Sequence of chain 1.B:
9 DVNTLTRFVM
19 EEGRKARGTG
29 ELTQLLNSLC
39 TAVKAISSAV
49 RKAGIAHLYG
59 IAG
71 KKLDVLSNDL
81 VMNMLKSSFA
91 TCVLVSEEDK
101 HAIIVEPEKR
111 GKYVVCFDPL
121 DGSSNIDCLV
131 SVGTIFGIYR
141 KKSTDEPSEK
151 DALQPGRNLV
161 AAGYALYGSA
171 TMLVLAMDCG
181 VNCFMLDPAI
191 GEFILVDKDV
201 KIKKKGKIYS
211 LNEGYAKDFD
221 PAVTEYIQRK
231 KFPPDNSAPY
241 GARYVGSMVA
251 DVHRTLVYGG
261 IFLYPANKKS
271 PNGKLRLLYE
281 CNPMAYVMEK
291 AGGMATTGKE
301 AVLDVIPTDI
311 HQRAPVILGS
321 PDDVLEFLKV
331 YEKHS

A protein and the small-molecule ligand that binds it are described below.
Small molecule (SMILES): Nc1nc2c(s1)CCc1ccc(OP(=O)(O)O)cc1-2

Binding-site contacts:
Ligand atom C3 contacts residue ALA24 of chain 1.B at 3.7 Å (hydrophobic).
Ligand atom C1 contacts residue ARG140 of chain 1.B at 3.8 Å.
Ligand atom P8 contacts residue THR27 of chain 1.B at 3.5 Å.
Ligand atom O27 contacts residue LYS112 of chain 1.B at 2.8 Å (salt-bridge).
Ligand atom C12 contacts residue GLY21 of chain 1.B at 3.4 Å.
Ligand atom C2 contacts residue ARG140 of chain 1.B at 3.3 Å.
Ligand atom C6 contacts residue ALA24 of chain 1.B at 3.7 Å (hydrophobic).
Ligand atom O26 contacts residue GLY28 of chain 1.B at 2.7 Å (h-bond).
Ligand atom P8 contacts residue TYR113 of chain 1.B at 3.8 Å.
Ligand atom O26 contacts residue GLY26 of chain 1.B at 3.7 Å.
Ligand atom C12 contacts residue LEU30 of chain 1.B at 3.9 Å (hydrophobic).
Ligand atom S11 contacts residue MET177 of chain 1.B at 3.5 Å (h-bond).
Ligand atom O28 contacts residue LYS112 of chain 1.B at 3.6 Å.
Ligand atom N13 contacts residue GLY21 of chain 1.B at 3.5 Å.
Ligand atom O18 contacts residue TYR113 of chain 1.B at 3.7 Å.
Ligand atom C52 contacts residue ALA24 of chain 1.B at 3.5 Å (hydrophobic).
Ligand atom O27 contacts residue GLY26 of chain 1.B at 3.5 Å.
Ligand atom C20 contacts residue MET177 of chain 1.B at 3.9 Å (hydrophobic).
Ligand atom N14 contacts residue THR31 of chain 1.B at 2.8 Å (h-bond).
Ligand atom O27 contacts residue THR27 of chain 1.B at 2.6 Å (h-bond).
Ligand atom C4 contacts residue ALA24 of chain 1.B at 3.5 Å (hydrophobic).
Ligand atom C10 contacts residue LEU30 of chain 1.B at 3.3 Å (hydrophobic).
Ligand atom N14 contacts residue VAL17 of chain 1.B at 3.0 Å (h-bond).
Ligand atom N13 contacts residue LEU30 of chain 1.B at 3.5 Å.
Ligand atom O26 contacts residue GLU29 of chain 1.B at 3.6 Å (salt-bridge).
Ligand atom O28 contacts residue GLU29 of chain 1.B at 3.7 Å.
Ligand atom C3 contacts residue ARG140 of chain 1.B at 3.8 Å.
Ligand atom O18 contacts residue GLY26 of chain 1.B at 3.9 Å.
Ligand atom O28 contacts residue TYR113 of chain 1.B at 2.7 Å (h-bond).
Ligand atom N14 contacts residue GLY21 of chain 1.B at 3.6 Å.
Ligand atom C1 contacts residue TYR113 of chain 1.B at 3.7 Å (hydrophobic).
Ligand atom S11 contacts residue GLU20 of chain 1.B at 3.6 Å.
Ligand atom O26 contacts residue THR27 of chain 1.B at 3.3 Å (h-bond).
Ligand atom C9 contacts residue LEU30 of chain 1.B at 3.5 Å (hydrophobic).
Ligand atom C52 contacts residue LEU30 of chain 1.B at 3.6 Å (hydrophobic).
Ligand atom O27 contacts residue GLY28 of chain 1.B at 3.6 Å (h-bond).
Ligand atom O28 contacts residue LEU30 of chain 1.B at 3.1 Å (h-bond).
Ligand atom P8 contacts residue GLY28 of chain 1.B at 3.7 Å.
Ligand atom P8 contacts residue LYS112 of chain 1.B at 3.7 Å.
Ligand atom C12 contacts residue THR31 of chain 1.B at 3.8 Å.